Sequence of chain 21.A:
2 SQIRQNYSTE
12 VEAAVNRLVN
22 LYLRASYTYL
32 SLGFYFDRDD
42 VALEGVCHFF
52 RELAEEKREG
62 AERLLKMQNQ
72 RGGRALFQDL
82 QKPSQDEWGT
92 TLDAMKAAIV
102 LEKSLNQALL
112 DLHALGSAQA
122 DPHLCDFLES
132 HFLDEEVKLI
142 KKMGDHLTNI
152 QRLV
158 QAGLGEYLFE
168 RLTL

Binding-site contacts:
Ligand atom C1 contacts residue SER27 of chain 21.A at 4.4 Å.
Ligand atom C6 contacts residue ARG59 of chain 4.A at 4.3 Å.
Ligand atom C4 contacts residue 2MY1 of chain 4.H at 1.1 Å.
Ligand atom C3 contacts residue 2MY1 of chain 4.H at 1.2 Å.
Ligand atom C5 contacts residue TYR28 of chain 21.A at 3.8 Å (hydrophobic).
Ligand atom C3 contacts residue LEU81 of chain 4.A at 3.6 Å (hydrophobic).
Ligand atom O1 contacts residue ARG59 of chain 4.A at 3.3 Å.
Ligand atom C4 contacts residue TYR28 of chain 21.A at 3.7 Å (hydrophobic).
Ligand atom C4 contacts residue LEU24 of chain 21.A at 4.3 Å (hydrophobic).
Ligand atom C1 contacts residue ARG59 of chain 21.A at 4.3 Å.
Ligand atom C1 contacts residue 2MY1 of chain 4.H at 1.1 Å.
Ligand atom C8 contacts residue 2MY1 of chain 4.H at 2.3 Å.
Ligand atom C7 contacts residue SER27 of chain 4.A at 4.3 Å.
Ligand atom C6 contacts residue SER27 of chain 21.A at 3.5 Å.
Ligand atom C6 contacts residue 2MY1 of chain 4.H at 1.7 Å.
Ligand atom C5 contacts residue LEU31 of chain 21.A at 4.2 Å (hydrophobic).
Ligand atom C8 contacts residue ARG59 of chain 4.A at 3.6 Å.
Ligand atom C8 contacts residue SER27 of chain 21.A at 3.2 Å.
Ligand atom C1 contacts residue ARG59 of chain 4.A at 4.2 Å.
Ligand atom O1 contacts residue ARG59 of chain 21.A at 3.2 Å.
Ligand atom C5 contacts residue SER27 of chain 21.A at 3.6 Å.
Ligand atom C8 contacts residue ARG59 of chain 21.A at 3.3 Å.
Ligand atom C7 contacts residue 2MY1 of chain 4.H at 1.1 Å.
Ligand atom C2 contacts residue 2MY1 of chain 4.H at 0.2 Å.
Ligand atom C4 contacts residue LEU81 of chain 4.A at 4.1 Å (hydrophobic).
Ligand atom C3 contacts residue LEU81 of chain 21.A at 3.9 Å (hydrophobic).
Ligand atom O1 contacts residue 2MY1 of chain 4.H at 0.5 Å (h-bond).
Ligand atom C5 contacts residue 2MY1 of chain 4.H at 1.4 Å.

The protein below binds the small molecule below.
Small molecule (SMILES): Cc1cccc(C)c1O

Sequence of chain 4.A:
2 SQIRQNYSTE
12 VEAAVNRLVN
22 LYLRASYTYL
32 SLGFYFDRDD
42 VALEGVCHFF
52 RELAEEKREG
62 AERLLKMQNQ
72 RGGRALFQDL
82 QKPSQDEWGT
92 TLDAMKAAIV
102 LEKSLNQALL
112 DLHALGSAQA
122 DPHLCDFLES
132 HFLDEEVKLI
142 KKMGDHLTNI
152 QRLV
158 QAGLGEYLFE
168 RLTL